This protein binds this small molecule.
Small molecule (SMILES): Nc1ccn([C@H]2C[C@H](O)[C@@H](CO[P](=O)(O)O[P](=O)(O)OP(=O)(O)O)O2)c(=O)n1

Sequence of chain 1.D:
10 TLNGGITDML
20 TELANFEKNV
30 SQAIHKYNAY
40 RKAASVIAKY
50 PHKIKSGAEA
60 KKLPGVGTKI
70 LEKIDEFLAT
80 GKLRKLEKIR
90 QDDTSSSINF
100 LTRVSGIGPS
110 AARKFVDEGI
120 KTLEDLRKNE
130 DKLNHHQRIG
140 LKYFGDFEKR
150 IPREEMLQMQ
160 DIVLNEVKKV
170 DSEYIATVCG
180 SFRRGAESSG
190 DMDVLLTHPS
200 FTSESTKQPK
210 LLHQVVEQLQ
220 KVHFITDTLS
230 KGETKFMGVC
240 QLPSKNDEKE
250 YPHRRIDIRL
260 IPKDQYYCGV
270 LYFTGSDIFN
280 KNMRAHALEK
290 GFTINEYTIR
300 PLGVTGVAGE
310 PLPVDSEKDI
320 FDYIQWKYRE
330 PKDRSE

Binding-site contacts:
Ligand atom C5' contacts residue ASP192 of chain 1.D at 3.6 Å.
Ligand atom O3' contacts residue ARG183 of chain 1.D at 3.5 Å (salt-bridge).
Ligand atom O1B contacts residue SER180 of chain 1.D at 3.6 Å.
Ligand atom O2B contacts residue ASP192 of chain 1.D at 2.9 Å (salt-bridge).
Ligand atom O2 contacts residue TYR271 of chain 1.D at 3.4 Å.
Ligand atom O2B contacts residue MG1 of chain 1.I at 2.1 Å.
Ligand atom O1B contacts residue ARG183 of chain 1.D at 2.7 Å (salt-bridge).
Ligand atom C2' contacts residue ASN279 of chain 1.D at 3.4 Å.
Ligand atom O3G contacts residue GLY189 of chain 1.D at 3.7 Å.
Ligand atom O1G contacts residue GLY189 of chain 1.D at 2.8 Å (h-bond).
Ligand atom PG contacts residue GLY189 of chain 1.D at 3.6 Å.
Ligand atom PG contacts residue MG1 of chain 1.I at 3.3 Å.
Ligand atom O2A contacts residue ASP190 of chain 1.D at 2.9 Å (salt-bridge).
Ligand atom O1G contacts residue SER188 of chain 1.D at 3.6 Å.
Ligand atom C5 contacts residue ASP276 of chain 1.D at 3.7 Å.
Ligand atom C4' contacts residue PHE272 of chain 1.D at 3.6 Å (hydrophobic).
Ligand atom O2B contacts residue GLY179 of chain 1.D at 3.3 Å.
Ligand atom C2' contacts residue TYR271 of chain 1.D at 3.2 Å (hydrophobic).
Ligand atom O3B contacts residue MG1 of chain 1.I at 3.6 Å.
Ligand atom O3' contacts residue THR273 of chain 1.D at 3.3 Å (h-bond).
Ligand atom PB contacts residue MG1 of chain 1.I at 3.1 Å.
Ligand atom O5' contacts residue NA1 of chain 1.H at 3.7 Å.
Ligand atom PA contacts residue MG1 of chain 1.I at 3.2 Å.
Ligand atom O2B contacts residue SER180 of chain 1.D at 3.0 Å (h-bond).
Ligand atom O4' contacts residue PHE272 of chain 1.D at 3.7 Å.
Ligand atom O3' contacts residue GLY274 of chain 1.D at 3.3 Å.
Ligand atom O3A contacts residue MG1 of chain 1.I at 3.5 Å.
Ligand atom C1' contacts residue TYR271 of chain 1.D at 3.7 Å (hydrophobic).
Ligand atom C4 contacts residue ASP276 of chain 1.D at 3.5 Å.
Ligand atom PA contacts residue NA1 of chain 1.H at 3.5 Å.
Ligand atom O3G contacts residue MG1 of chain 1.I at 2.0 Å.
Ligand atom N3 contacts residue ASP276 of chain 1.D at 3.7 Å.
Ligand atom PG contacts residue SER180 of chain 1.D at 3.6 Å.
Ligand atom O2A contacts residue MG1 of chain 1.I at 2.0 Å.
Ligand atom O2A contacts residue NA1 of chain 1.H at 2.4 Å (h-bond).
Ligand atom O3G contacts residue ASP190 of chain 1.D at 2.8 Å (salt-bridge).
Ligand atom C2' contacts residue GLY274 of chain 1.D at 3.5 Å.
Ligand atom O2 contacts residue ASN279 of chain 1.D at 2.9 Å (h-bond).
Ligand atom O1G contacts residue SER180 of chain 1.D at 2.7 Å (h-bond).
Ligand atom O2A contacts residue ASP192 of chain 1.D at 2.9 Å (salt-bridge).